The small molecule below binds the protein below.
Small molecule (SMILES): CC(=O)N[C@@H]1[C@@H](O)[C@H](O)[C@@H](CO)O[C@H]1O

Binding-site contacts:
Ligand atom O7 contacts residue PRO681 of chain 14.A at 4.0 Å.
Ligand atom O3 contacts residue ASN650 of chain 14.A at 3.8 Å.
Ligand atom C5 contacts residue TRP627 of chain 14.A at 3.7 Å (hydrophobic).
Ligand atom C3 contacts residue ASN650 of chain 14.A at 3.6 Å.
Ligand atom C2 contacts residue ASN650 of chain 14.A at 2.5 Å.
Ligand atom O7 contacts residue ASP682 of chain 14.A at 4.2 Å.
Ligand atom C1 contacts residue ASN650 of chain 14.A at 1.4 Å.
Ligand atom O7 contacts residue ASN650 of chain 14.A at 4.5 Å.
Ligand atom C1 contacts residue TRP627 of chain 14.A at 3.3 Å (hydrophobic).
Ligand atom O5 contacts residue TRP627 of chain 14.A at 2.9 Å.
Ligand atom N2 contacts residue ASN650 of chain 14.A at 3.4 Å (h-bond).
Ligand atom C7 contacts residue ASN650 of chain 14.A at 3.9 Å.
Ligand atom C4 contacts residue ASN650 of chain 14.A at 4.2 Å.
Ligand atom O5 contacts residue ASN650 of chain 14.A at 2.4 Å (h-bond).
Ligand atom C6 contacts residue TRP627 of chain 14.A at 4.0 Å (hydrophobic).
Ligand atom C8 contacts residue ASN650 of chain 14.A at 4.2 Å.
Ligand atom C5 contacts residue ASN650 of chain 14.A at 3.6 Å.

Sequence of chain 14.A:
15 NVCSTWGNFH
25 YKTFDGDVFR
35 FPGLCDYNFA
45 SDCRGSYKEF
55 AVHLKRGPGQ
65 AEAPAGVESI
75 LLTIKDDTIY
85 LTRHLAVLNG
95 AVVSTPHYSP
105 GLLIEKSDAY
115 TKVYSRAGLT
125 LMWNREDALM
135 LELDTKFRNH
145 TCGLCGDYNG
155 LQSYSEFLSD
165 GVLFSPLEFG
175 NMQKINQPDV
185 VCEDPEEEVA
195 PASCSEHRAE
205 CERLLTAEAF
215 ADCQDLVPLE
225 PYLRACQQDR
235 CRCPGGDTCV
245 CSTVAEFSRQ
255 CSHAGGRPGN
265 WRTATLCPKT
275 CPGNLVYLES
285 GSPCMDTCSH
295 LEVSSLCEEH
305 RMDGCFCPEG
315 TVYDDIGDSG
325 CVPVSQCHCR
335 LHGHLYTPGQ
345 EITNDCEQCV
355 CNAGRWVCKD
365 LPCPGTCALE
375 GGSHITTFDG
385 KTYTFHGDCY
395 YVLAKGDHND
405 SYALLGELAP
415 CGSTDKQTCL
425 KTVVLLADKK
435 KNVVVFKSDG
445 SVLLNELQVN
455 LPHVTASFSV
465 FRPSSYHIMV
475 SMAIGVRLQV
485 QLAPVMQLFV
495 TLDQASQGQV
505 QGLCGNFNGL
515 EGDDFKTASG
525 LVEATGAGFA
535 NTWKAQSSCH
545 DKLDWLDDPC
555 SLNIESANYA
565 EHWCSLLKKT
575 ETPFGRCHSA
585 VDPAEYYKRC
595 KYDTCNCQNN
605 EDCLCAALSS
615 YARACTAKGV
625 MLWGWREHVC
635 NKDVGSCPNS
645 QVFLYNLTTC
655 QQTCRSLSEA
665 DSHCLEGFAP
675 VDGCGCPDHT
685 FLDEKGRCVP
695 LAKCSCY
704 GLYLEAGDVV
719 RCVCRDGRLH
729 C